Sequence of chain 13.H:
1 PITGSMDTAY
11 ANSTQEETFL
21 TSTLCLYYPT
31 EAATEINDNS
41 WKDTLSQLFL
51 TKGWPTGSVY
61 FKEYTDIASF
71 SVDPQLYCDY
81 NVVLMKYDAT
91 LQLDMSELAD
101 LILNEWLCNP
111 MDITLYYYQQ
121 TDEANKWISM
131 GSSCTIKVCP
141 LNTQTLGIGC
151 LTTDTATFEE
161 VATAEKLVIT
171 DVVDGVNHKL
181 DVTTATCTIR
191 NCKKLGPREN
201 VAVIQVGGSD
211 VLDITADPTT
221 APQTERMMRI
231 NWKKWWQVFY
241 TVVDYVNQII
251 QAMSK

A protein and the small-molecule ligand that binds it are described below.
Small molecule (SMILES): CC(=O)N[C@H]1[C@H](O[C@H]2[C@H](O)[C@@H](NC(C)=O)CO[C@@H]2CO)O[C@H](CO)[C@@H](O)[C@@H]1O

Binding-site contacts:
Ligand atom O5 contacts residue ASN12 of chain 13.H at 2.7 Å (h-bond).
Ligand atom N2 contacts residue ASN12 of chain 13.H at 3.8 Å.
Ligand atom C2 contacts residue ASN12 of chain 13.H at 3.2 Å.
Ligand atom C5 contacts residue ASN12 of chain 13.H at 4.1 Å.
Ligand atom C1 contacts residue ASN12 of chain 13.H at 2.2 Å.
Ligand atom C7 contacts residue ASN12 of chain 13.H at 3.9 Å.
Ligand atom O7 contacts residue ASN12 of chain 13.H at 3.7 Å.